This protein binds this small molecule.
Small molecule (SMILES): CC(=O)N[C@H]1[C@H](O[C@H]2[C@H](O)[C@@H](NC(C)=O)CO[C@@H]2CO)O[C@H](CO)[C@@H](O)[C@@H]1O

Binding-site contacts:
Ligand atom C6 contacts residue THR311 of chain 1.A at 4.0 Å.
Ligand atom O6 contacts residue LEU374 of chain 1.A at 3.5 Å.
Ligand atom O5 contacts residue THR311 of chain 1.A at 3.0 Å (h-bond).
Ligand atom O6 contacts residue THR311 of chain 1.A at 4.3 Å.
Ligand atom C5 contacts residue THR311 of chain 1.A at 4.2 Å.
Ligand atom N2 contacts residue ASN31 of chain 1.A at 3.0 Å (h-bond).
Ligand atom C3 contacts residue ASN31 of chain 1.A at 3.8 Å.
Ligand atom O7 contacts residue THR33 of chain 1.A at 4.5 Å.
Ligand atom C6 contacts residue THR33 of chain 1.A at 4.4 Å.
Ligand atom C7 contacts residue ASN31 of chain 1.A at 3.5 Å.
Ligand atom O5 contacts residue ASN31 of chain 1.A at 2.3 Å (h-bond).
Ligand atom C1 contacts residue ASN31 of chain 1.A at 1.4 Å.
Ligand atom C8 contacts residue THR33 of chain 1.A at 3.6 Å.
Ligand atom C5 contacts residue ASN31 of chain 1.A at 3.6 Å.
Ligand atom C4 contacts residue ASN31 of chain 1.A at 4.2 Å.
Ligand atom C1 contacts residue THR311 of chain 1.A at 3.7 Å.
Ligand atom C6 contacts residue LEU374 of chain 1.A at 4.2 Å (hydrophobic).
Ligand atom C2 contacts residue ASN31 of chain 1.A at 2.5 Å.
Ligand atom O7 contacts residue ASN31 of chain 1.A at 3.7 Å.
Ligand atom C7 contacts residue THR33 of chain 1.A at 4.4 Å.

Sequence of chain 1.A:
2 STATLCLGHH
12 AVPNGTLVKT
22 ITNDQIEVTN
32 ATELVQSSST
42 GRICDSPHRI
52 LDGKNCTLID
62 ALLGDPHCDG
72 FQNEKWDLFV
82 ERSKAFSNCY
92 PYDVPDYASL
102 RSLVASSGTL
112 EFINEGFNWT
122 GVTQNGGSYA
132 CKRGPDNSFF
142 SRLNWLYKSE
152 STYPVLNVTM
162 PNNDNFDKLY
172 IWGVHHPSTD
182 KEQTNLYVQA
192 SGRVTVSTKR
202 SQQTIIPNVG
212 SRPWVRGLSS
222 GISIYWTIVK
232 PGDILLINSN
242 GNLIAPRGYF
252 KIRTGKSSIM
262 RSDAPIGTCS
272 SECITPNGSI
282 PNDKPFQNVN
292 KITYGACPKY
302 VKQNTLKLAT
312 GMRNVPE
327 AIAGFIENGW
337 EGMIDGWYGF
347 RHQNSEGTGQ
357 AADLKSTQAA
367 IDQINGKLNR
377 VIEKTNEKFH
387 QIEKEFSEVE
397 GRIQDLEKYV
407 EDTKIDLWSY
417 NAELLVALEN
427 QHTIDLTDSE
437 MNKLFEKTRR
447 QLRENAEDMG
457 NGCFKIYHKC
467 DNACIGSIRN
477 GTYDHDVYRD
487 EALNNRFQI